Sequence of chain 1.A:
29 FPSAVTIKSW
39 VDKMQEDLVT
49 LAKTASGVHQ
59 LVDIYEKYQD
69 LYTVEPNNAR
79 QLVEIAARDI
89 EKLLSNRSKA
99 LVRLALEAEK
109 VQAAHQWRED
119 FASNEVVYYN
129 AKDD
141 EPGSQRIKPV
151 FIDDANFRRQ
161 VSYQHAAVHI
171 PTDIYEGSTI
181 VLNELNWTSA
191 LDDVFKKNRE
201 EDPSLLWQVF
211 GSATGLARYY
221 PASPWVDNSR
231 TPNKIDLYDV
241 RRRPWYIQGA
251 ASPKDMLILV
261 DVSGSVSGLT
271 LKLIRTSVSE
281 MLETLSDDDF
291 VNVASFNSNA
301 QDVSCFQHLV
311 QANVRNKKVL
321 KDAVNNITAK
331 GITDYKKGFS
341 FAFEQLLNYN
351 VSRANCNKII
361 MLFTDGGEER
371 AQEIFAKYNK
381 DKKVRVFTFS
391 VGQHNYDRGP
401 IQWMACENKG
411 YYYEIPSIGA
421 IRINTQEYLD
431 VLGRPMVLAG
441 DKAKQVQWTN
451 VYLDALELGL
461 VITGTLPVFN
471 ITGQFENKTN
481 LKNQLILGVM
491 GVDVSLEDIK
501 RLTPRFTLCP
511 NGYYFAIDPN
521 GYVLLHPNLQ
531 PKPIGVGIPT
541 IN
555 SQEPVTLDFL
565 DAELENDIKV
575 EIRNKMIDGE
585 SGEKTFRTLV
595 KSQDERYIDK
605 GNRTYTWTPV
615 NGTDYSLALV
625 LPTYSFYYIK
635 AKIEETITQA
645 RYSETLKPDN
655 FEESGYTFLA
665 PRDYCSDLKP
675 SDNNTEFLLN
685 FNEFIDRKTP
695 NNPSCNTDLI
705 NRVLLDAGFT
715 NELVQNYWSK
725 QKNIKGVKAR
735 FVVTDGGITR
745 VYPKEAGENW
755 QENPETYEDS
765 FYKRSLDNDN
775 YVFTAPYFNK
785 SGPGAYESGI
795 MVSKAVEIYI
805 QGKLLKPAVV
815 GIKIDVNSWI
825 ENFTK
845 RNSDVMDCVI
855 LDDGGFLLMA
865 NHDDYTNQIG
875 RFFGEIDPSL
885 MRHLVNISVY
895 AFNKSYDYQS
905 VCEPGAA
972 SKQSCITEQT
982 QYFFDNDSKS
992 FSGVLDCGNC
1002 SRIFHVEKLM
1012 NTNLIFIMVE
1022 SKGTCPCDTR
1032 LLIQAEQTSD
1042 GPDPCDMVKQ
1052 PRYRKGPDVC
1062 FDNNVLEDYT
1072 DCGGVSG

This protein binds this small molecule.
Small molecule (SMILES): CC(=O)N[C@@H]1[C@@H](O)[C@H](O)[C@@H](CO)O[C@H]1O

Binding-site contacts:
Ligand atom C7 contacts residue ASN186 of chain 1.A at 3.4 Å.
Ligand atom O6 contacts residue ASN122 of chain 1.A at 2.7 Å (h-bond).
Ligand atom O7 contacts residue TRP187 of chain 1.A at 4.0 Å.
Ligand atom O7 contacts residue HIS113 of chain 1.A at 4.2 Å.
Ligand atom C8 contacts residue ALA190 of chain 1.A at 4.2 Å (hydrophobic).
Ligand atom C4 contacts residue ARG116 of chain 1.A at 3.5 Å.
Ligand atom O4 contacts residue ASN122 of chain 1.A at 4.3 Å.
Ligand atom O4 contacts residue ASN186 of chain 1.A at 3.5 Å (h-bond).
Ligand atom O4 contacts residue ARG116 of chain 1.A at 3.7 Å.
Ligand atom C6 contacts residue ARG116 of chain 1.A at 3.4 Å.
Ligand atom O7 contacts residue ASN186 of chain 1.A at 2.9 Å (h-bond).
Ligand atom O6 contacts residue ARG116 of chain 1.A at 2.4 Å (salt-bridge).
Ligand atom C8 contacts residue ASN186 of chain 1.A at 3.8 Å.
Ligand atom C3 contacts residue ASN186 of chain 1.A at 3.4 Å.
Ligand atom O3 contacts residue ASN186 of chain 1.A at 2.4 Å (h-bond).
Ligand atom C6 contacts residue ASN122 of chain 1.A at 3.5 Å.
Ligand atom C5 contacts residue ARG116 of chain 1.A at 4.0 Å.
Ligand atom C2 contacts residue ASN186 of chain 1.A at 4.1 Å.
Ligand atom C4 contacts residue ASN186 of chain 1.A at 3.3 Å.
Ligand atom N2 contacts residue ASN186 of chain 1.A at 4.3 Å.